This protein binds this small molecule.
Small molecule (SMILES): Cc1cc(CNC(=O)c2nn(C)c3c2CCc2cnc(Nc4ccc(N5CCN(C)CC5)cc4)nc2-3)ccn1

Binding-site contacts:
Ligand atom N19 contacts residue THR46 of chain 2.A at 3.7 Å.
Ligand atom C2 contacts residue GLY115 of chain 2.A at 3.8 Å.
Ligand atom C20 contacts residue THR46 of chain 2.A at 3.8 Å.
Ligand atom C16 contacts residue THR172 of chain 2.A at 3.8 Å.
Ligand atom C8 contacts residue LEU109 of chain 2.A at 3.7 Å (hydrophobic).
Ligand atom C24 contacts residue LEU38 of chain 2.A at 3.6 Å (hydrophobic).
Ligand atom C11 contacts residue LEU162 of chain 2.A at 3.8 Å (hydrophobic).
Ligand atom C39 contacts residue GLY41 of chain 2.A at 3.5 Å.
Ligand atom C12 contacts residue ALA112 of chain 2.A at 3.8 Å (hydrophobic).
Ligand atom C35 contacts residue SER44 of chain 2.A at 3.7 Å.
Ligand atom C14 contacts residue ALA112 of chain 2.A at 3.8 Å (hydrophobic).
Ligand atom C8 contacts residue THR172 of chain 2.A at 3.2 Å.
Ligand atom C9 contacts residue LEU109 of chain 2.A at 3.5 Å (hydrophobic).
Ligand atom C39 contacts residue THR46 of chain 2.A at 3.8 Å.
Ligand atom C7 contacts residue GLY115 of chain 2.A at 3.8 Å.
Ligand atom C32 contacts residue LYS61 of chain 2.A at 3.7 Å.
Ligand atom C32 contacts residue ASP173 of chain 2.A at 3.5 Å.
Ligand atom C39 contacts residue GLU40 of chain 2.A at 3.9 Å.
Ligand atom C39 contacts residue SER44 of chain 2.A at 3.6 Å.
Ligand atom N1 contacts residue ALA112 of chain 2.A at 2.8 Å (h-bond).
Ligand atom C21 contacts residue THR172 of chain 2.A at 3.7 Å.
Ligand atom C6 contacts residue GLY115 of chain 2.A at 3.8 Å.
Ligand atom C2 contacts residue ALA112 of chain 2.A at 3.3 Å (hydrophobic).
Ligand atom C33 contacts residue LYS61 of chain 2.A at 3.5 Å.
Ligand atom C12 contacts residue ALA59 of chain 2.A at 3.3 Å (hydrophobic).
Ligand atom C37 contacts residue SER44 of chain 2.A at 3.8 Å.
Ligand atom C12 contacts residue SER110 of chain 2.A at 3.1 Å.
Ligand atom N15 contacts residue LEU162 of chain 2.A at 3.4 Å.
Ligand atom O23 contacts residue THR172 of chain 2.A at 3.5 Å (h-bond).
Ligand atom C21 contacts residue LYS61 of chain 2.A at 3.6 Å.
Ligand atom C10 contacts residue LEU162 of chain 2.A at 3.5 Å (hydrophobic).
Ligand atom C38 contacts residue LYS61 of chain 2.A at 3.6 Å.
Ligand atom C7 contacts residue ALA112 of chain 2.A at 3.3 Å (hydrophobic).
Ligand atom N13 contacts residue LEU162 of chain 2.A at 3.7 Å.
Ligand atom N36 contacts residue SER44 of chain 2.A at 3.0 Å (h-bond).
Ligand atom O23 contacts residue LYS61 of chain 2.A at 2.7 Å (salt-bridge).
Ligand atom C11 contacts residue ALA59 of chain 2.A at 3.7 Å (hydrophobic).
Ligand atom C14 contacts residue LEU162 of chain 2.A at 3.5 Å (hydrophobic).
Ligand atom N13 contacts residue ALA112 of chain 2.A at 3.0 Å (h-bond).
Ligand atom N13 contacts residue ALA59 of chain 2.A at 3.8 Å.

Sequence of chain 2.A:
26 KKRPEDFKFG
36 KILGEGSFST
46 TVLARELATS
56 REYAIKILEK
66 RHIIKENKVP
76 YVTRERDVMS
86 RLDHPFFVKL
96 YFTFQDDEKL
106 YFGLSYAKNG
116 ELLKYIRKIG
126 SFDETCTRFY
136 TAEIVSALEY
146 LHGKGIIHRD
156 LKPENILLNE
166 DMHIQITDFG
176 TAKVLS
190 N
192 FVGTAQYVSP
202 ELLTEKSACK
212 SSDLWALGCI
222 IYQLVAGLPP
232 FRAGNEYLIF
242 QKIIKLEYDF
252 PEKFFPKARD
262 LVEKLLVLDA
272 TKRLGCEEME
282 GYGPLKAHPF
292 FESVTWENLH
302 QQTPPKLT